A protein and the small-molecule ligand that binds it are described below.
Small molecule (SMILES): CC(=O)N[C@@H]1[C@@H](O)[C@H](O)[C@@H](CO)O[C@H]1O

Binding-site contacts:
Ligand atom C5 contacts residue ARG110 of chain 4.A at 4.4 Å.
Ligand atom C2 contacts residue PRO70 of chain 4.A at 4.2 Å (hydrophobic).
Ligand atom O6 contacts residue ARG110 of chain 4.A at 4.4 Å.
Ligand atom O5 contacts residue ASN120 of chain 4.A at 2.4 Å (h-bond).
Ligand atom C4 contacts residue ASN120 of chain 4.A at 4.3 Å.
Ligand atom N2 contacts residue ASN120 of chain 4.A at 2.9 Å (h-bond).
Ligand atom C5 contacts residue SER298 of chain 4.A at 3.7 Å.
Ligand atom C7 contacts residue ASN120 of chain 4.A at 3.8 Å.
Ligand atom N2 contacts residue SER298 of chain 4.A at 4.2 Å.
Ligand atom C3 contacts residue SER298 of chain 4.A at 3.5 Å.
Ligand atom C1 contacts residue ASN120 of chain 4.A at 1.5 Å.
Ligand atom C2 contacts residue SER299 of chain 4.A at 4.3 Å.
Ligand atom C4 contacts residue SER298 of chain 4.A at 4.0 Å.
Ligand atom C2 contacts residue ASN120 of chain 4.A at 2.5 Å.
Ligand atom C2 contacts residue SER298 of chain 4.A at 4.0 Å.
Ligand atom N2 contacts residue SER299 of chain 4.A at 3.8 Å.
Ligand atom C6 contacts residue ARG110 of chain 4.A at 3.5 Å.
Ligand atom C1 contacts residue SER298 of chain 4.A at 3.7 Å.
Ligand atom O5 contacts residue SER298 of chain 4.A at 4.2 Å.
Ligand atom C1 contacts residue SER299 of chain 4.A at 3.6 Å.
Ligand atom C7 contacts residue PRO70 of chain 4.A at 4.3 Å (hydrophobic).
Ligand atom O7 contacts residue ASN233 of chain 4.A at 4.0 Å.
Ligand atom C8 contacts residue PRO70 of chain 4.A at 4.3 Å (hydrophobic).
Ligand atom O7 contacts residue CYS234 of chain 4.A at 3.4 Å.
Ligand atom O7 contacts residue PRO70 of chain 4.A at 4.5 Å.
Ligand atom C3 contacts residue ASN120 of chain 4.A at 3.8 Å.
Ligand atom O5 contacts residue ARG110 of chain 4.A at 4.2 Å.
Ligand atom C8 contacts residue VAL112 of chain 4.A at 3.8 Å (hydrophobic).
Ligand atom C5 contacts residue ASN120 of chain 4.A at 3.7 Å.
Ligand atom O4 contacts residue SER298 of chain 4.A at 4.1 Å.
Ligand atom C8 contacts residue ASN120 of chain 4.A at 3.9 Å.

Sequence of chain 4.A:
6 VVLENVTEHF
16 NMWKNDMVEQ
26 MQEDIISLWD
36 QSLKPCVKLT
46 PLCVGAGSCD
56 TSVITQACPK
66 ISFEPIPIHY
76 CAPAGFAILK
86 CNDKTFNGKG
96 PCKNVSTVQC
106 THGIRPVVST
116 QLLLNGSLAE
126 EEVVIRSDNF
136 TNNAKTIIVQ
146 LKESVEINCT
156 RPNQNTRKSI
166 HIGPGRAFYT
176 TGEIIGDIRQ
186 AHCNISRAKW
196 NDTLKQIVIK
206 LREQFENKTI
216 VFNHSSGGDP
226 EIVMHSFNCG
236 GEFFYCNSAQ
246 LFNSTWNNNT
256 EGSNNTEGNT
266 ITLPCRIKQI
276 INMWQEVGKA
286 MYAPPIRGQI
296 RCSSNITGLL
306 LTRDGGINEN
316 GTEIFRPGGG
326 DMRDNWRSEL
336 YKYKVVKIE